The protein below binds the small molecule below.
Small molecule (SMILES): Nc1ncnc2c1ncn2[C@@H]1O[C@H](COP(=O)(O)OP(=O)(O)OP(O)(O)=S)[C@@H](O)[C@H]1O

Sequence of chain 1.G:
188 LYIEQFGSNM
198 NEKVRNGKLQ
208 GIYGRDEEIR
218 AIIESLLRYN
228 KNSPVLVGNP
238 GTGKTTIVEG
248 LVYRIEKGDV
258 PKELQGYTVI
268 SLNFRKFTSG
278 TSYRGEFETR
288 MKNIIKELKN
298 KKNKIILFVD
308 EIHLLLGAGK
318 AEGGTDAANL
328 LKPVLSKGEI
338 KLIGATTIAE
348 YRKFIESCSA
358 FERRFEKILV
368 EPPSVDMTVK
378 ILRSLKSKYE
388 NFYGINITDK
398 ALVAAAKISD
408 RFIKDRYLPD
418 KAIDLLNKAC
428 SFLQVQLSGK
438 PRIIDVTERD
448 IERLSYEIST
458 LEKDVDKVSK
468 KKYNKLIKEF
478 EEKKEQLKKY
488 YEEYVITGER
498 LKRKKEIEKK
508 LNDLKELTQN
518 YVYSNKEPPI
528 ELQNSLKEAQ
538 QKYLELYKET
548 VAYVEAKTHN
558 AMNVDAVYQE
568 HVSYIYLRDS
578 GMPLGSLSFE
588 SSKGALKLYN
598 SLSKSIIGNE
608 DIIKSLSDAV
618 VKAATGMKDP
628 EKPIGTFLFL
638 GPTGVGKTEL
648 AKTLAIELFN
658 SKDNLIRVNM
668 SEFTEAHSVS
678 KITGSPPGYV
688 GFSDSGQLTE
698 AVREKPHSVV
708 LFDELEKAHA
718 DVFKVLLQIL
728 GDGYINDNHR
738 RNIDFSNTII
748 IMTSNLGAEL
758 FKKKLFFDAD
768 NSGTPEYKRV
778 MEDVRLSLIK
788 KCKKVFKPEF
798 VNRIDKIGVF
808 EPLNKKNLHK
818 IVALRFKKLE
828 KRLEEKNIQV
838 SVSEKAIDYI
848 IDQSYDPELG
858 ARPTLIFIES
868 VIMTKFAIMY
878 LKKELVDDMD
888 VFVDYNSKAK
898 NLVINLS

Sequence of chain 1.H:
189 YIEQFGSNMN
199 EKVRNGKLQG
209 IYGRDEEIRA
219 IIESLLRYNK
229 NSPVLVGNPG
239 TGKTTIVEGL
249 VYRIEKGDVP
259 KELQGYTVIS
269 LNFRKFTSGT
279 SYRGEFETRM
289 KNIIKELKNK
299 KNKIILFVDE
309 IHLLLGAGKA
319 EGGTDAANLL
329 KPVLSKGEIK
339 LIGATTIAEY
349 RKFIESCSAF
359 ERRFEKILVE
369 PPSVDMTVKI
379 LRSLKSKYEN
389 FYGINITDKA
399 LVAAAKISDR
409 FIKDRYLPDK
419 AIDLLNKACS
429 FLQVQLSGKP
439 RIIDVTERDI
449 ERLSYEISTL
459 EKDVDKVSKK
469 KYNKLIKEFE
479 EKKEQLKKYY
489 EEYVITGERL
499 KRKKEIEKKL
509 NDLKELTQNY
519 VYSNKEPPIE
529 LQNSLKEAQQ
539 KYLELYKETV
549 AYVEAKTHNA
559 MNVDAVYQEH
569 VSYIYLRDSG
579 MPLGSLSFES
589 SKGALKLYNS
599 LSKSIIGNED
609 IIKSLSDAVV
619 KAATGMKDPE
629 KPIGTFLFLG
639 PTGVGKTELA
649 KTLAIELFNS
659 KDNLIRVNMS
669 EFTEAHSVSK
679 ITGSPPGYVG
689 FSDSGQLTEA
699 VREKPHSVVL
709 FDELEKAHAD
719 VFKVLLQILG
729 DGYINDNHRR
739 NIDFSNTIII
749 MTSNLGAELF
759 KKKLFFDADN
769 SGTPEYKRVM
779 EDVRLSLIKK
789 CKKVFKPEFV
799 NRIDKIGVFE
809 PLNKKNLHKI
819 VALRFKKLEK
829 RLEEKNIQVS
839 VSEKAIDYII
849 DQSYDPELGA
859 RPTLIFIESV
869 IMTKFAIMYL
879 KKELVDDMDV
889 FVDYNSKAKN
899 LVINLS

Binding-site contacts:
Ligand atom O3B contacts residue PRO237 of chain 1.H at 2.9 Å (h-bond).
Ligand atom O1B contacts residue GLY240 of chain 1.H at 3.2 Å.
Ligand atom O2B contacts residue THR242 of chain 1.H at 2.8 Å (h-bond).
Ligand atom PB contacts residue THR242 of chain 1.H at 3.8 Å.
Ligand atom O3' contacts residue ILE420 of chain 1.H at 3.9 Å.
Ligand atom O1A contacts residue PRO237 of chain 1.H at 3.3 Å (h-bond).
Ligand atom C5' contacts residue THR243 of chain 1.H at 3.9 Å.
Ligand atom O2B contacts residue LYS241 of chain 1.H at 3.2 Å.
Ligand atom N7 contacts residue GLY240 of chain 1.H at 3.8 Å.
Ligand atom C8 contacts residue THR243 of chain 1.H at 3.4 Å.
Ligand atom C5 contacts residue THR243 of chain 1.H at 3.9 Å.
Ligand atom O1B contacts residue THR239 of chain 1.H at 2.3 Å (h-bond).
Ligand atom O2A contacts residue THR243 of chain 1.H at 3.0 Å (h-bond).
Ligand atom N1 contacts residue TYR210 of chain 1.H at 3.4 Å (h-bond).
Ligand atom O5' contacts residue ASP417 of chain 1.H at 3.2 Å (salt-bridge).
Ligand atom C2 contacts residue TYR210 of chain 1.H at 3.6 Å (hydrophobic).
Ligand atom O4' contacts residue ASP417 of chain 1.H at 3.8 Å.
Ligand atom PB contacts residue THR239 of chain 1.H at 3.6 Å.
Ligand atom PG contacts residue PRO237 of chain 1.H at 3.8 Å.
Ligand atom O1B contacts residue THR242 of chain 1.H at 3.9 Å.
Ligand atom O2A contacts residue GLY240 of chain 1.H at 3.7 Å.
Ligand atom O1A contacts residue GLY238 of chain 1.H at 3.1 Å (h-bond).
Ligand atom O1B contacts residue PRO237 of chain 1.H at 3.8 Å.
Ligand atom PA contacts residue THR239 of chain 1.H at 3.8 Å.
Ligand atom N7 contacts residue THR243 of chain 1.H at 3.5 Å (h-bond).
Ligand atom N9 contacts residue THR243 of chain 1.H at 3.8 Å.
Ligand atom O1A contacts residue ASP417 of chain 1.H at 3.7 Å.
Ligand atom O1A contacts residue THR239 of chain 1.H at 2.6 Å (h-bond).
Ligand atom C1' contacts residue ILE420 of chain 1.H at 3.7 Å (hydrophobic).
Ligand atom O1B contacts residue LYS241 of chain 1.H at 2.4 Å (salt-bridge).
Ligand atom O3B contacts residue THR239 of chain 1.H at 3.8 Å.
Ligand atom PB contacts residue LYS241 of chain 1.H at 3.5 Å.
Ligand atom C2 contacts residue ILE378 of chain 1.H at 3.6 Å (hydrophobic).
Ligand atom O4' contacts residue ILE420 of chain 1.H at 3.8 Å.
Ligand atom N3 contacts residue ILE378 of chain 1.H at 3.8 Å.
Ligand atom C2' contacts residue THR243 of chain 1.H at 3.7 Å.
Ligand atom S1G contacts residue ARG360 of chain 1.G at 3.5 Å (salt-bridge).
Ligand atom O3B contacts residue LYS241 of chain 1.H at 3.9 Å.
Ligand atom O2' contacts residue LEU382 of chain 1.H at 3.6 Å.
Ligand atom S1G contacts residue PRO237 of chain 1.H at 3.4 Å (h-bond).